Sequence of chain 58.B:
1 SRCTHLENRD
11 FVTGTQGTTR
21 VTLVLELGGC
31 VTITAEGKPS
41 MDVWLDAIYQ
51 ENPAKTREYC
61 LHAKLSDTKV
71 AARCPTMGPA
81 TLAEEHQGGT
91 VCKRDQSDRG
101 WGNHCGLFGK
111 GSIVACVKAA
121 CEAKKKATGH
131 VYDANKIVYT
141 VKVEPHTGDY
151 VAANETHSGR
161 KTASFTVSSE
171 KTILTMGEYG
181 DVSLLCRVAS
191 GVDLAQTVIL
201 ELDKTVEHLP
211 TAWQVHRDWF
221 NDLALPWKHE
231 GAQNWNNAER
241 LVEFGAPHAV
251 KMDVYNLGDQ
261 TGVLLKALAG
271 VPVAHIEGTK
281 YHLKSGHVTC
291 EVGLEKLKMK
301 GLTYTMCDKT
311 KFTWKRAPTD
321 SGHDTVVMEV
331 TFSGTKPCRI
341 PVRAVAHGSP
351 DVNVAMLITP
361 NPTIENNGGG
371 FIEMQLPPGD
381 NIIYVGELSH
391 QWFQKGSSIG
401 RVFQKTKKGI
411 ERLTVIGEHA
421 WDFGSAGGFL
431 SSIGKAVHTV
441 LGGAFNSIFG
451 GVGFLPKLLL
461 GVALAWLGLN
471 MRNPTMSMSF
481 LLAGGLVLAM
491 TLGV

Binding-site contacts:
Ligand atom O7 contacts residue ASN154 of chain 58.B at 3.3 Å (h-bond).
Ligand atom C4 contacts residue HIS104 of chain 58.A at 4.4 Å.
Ligand atom C1 contacts residue HIS104 of chain 58.A at 3.2 Å.
Ligand atom C5 contacts residue HIS104 of chain 58.A at 3.1 Å.
Ligand atom C2 contacts residue ASN154 of chain 58.B at 2.4 Å.
Ligand atom O5 contacts residue ASN154 of chain 58.B at 2.4 Å (h-bond).
Ligand atom C6 contacts residue HIS104 of chain 58.A at 3.2 Å.
Ligand atom C5 contacts residue ASN154 of chain 58.B at 3.7 Å.
Ligand atom C1 contacts residue ASN154 of chain 58.B at 1.4 Å.
Ligand atom O5 contacts residue HIS104 of chain 58.A at 3.0 Å (h-bond).
Ligand atom C4 contacts residue ASN154 of chain 58.B at 4.2 Å.
Ligand atom C7 contacts residue ASN154 of chain 58.B at 3.3 Å.
Ligand atom C3 contacts residue ASN154 of chain 58.B at 3.8 Å.
Ligand atom C8 contacts residue ASN154 of chain 58.B at 3.4 Å.
Ligand atom C8 contacts residue HIS104 of chain 58.A at 4.0 Å.
Ligand atom N2 contacts residue ASN154 of chain 58.B at 2.9 Å (h-bond).

A small-molecule ligand and the protein it binds are described below.
Small molecule (SMILES): CC(=O)N[C@H]1[C@H](O[C@H]2[C@H](O)[C@@H](NC(C)=O)CO[C@@H]2CO[C@@H]2O[C@@H](C)[C@@H](O)[C@@H](O)[C@@H]2O)O[C@H](CO)[C@@H](O)[C@@H]1O

Sequence of chain 58.A:
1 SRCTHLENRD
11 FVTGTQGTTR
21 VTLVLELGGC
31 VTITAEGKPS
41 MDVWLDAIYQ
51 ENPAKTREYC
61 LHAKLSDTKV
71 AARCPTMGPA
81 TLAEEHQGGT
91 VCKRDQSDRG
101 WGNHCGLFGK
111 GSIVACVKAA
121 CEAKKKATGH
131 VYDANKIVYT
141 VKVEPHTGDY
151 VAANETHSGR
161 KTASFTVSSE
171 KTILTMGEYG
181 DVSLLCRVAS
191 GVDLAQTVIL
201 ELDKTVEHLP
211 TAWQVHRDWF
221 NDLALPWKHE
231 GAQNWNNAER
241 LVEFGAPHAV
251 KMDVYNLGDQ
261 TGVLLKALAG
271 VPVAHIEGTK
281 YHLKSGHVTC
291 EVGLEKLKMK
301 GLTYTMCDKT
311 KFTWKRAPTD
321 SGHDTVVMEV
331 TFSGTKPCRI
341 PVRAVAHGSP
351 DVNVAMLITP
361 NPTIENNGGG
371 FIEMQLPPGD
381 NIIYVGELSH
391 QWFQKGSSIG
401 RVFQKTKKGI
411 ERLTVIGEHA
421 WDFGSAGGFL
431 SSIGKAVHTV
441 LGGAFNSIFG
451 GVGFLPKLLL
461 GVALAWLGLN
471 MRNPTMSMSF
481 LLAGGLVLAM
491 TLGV